Binding-site contacts:
Ligand atom C8 contacts residue LYS190 of chain 2.E at 3.4 Å.
Ligand atom O3 contacts residue ASN108 of chain 2.E at 4.4 Å.
Ligand atom N2 contacts residue ASN108 of chain 2.E at 4.4 Å.
Ligand atom C8 contacts residue MET110 of chain 2.E at 4.2 Å (hydrophobic).
Ligand atom O7 contacts residue LYS190 of chain 2.E at 3.2 Å.
Ligand atom O7 contacts residue MET110 of chain 2.E at 3.4 Å.
Ligand atom C7 contacts residue ASN215 of chain 2.E at 3.6 Å.
Ligand atom O7 contacts residue ASN108 of chain 2.E at 3.2 Å (h-bond).
Ligand atom O7 contacts residue ASN215 of chain 2.E at 4.0 Å.
Ligand atom C4 contacts residue ASN215 of chain 2.E at 4.2 Å.
Ligand atom C7 contacts residue LYS190 of chain 2.E at 3.7 Å.
Ligand atom C2 contacts residue ASN108 of chain 2.E at 3.8 Å.
Ligand atom N2 contacts residue ASN215 of chain 2.E at 2.8 Å (h-bond).
Ligand atom C5 contacts residue ASN215 of chain 2.E at 3.6 Å.
Ligand atom C7 contacts residue MET110 of chain 2.E at 4.0 Å (hydrophobic).
Ligand atom O5 contacts residue VAL226 of chain 2.E at 4.0 Å.
Ligand atom C8 contacts residue CYS201 of chain 2.E at 4.0 Å (hydrophobic).
Ligand atom C7 contacts residue ASN108 of chain 2.E at 4.2 Å.
Ligand atom C3 contacts residue ASN215 of chain 2.E at 3.8 Å.
Ligand atom C2 contacts residue ASN215 of chain 2.E at 2.5 Å.
Ligand atom O5 contacts residue CYS216 of chain 2.E at 4.2 Å.
Ligand atom C1 contacts residue CYS216 of chain 2.E at 4.2 Å (hydrophobic).
Ligand atom C8 contacts residue ASN215 of chain 2.E at 3.8 Å.
Ligand atom C1 contacts residue VAL226 of chain 2.E at 4.5 Å (hydrophobic).
Ligand atom O5 contacts residue ASN215 of chain 2.E at 2.3 Å (h-bond).
Ligand atom C1 contacts residue ASN215 of chain 2.E at 1.4 Å.

Sequence of chain 2.E:
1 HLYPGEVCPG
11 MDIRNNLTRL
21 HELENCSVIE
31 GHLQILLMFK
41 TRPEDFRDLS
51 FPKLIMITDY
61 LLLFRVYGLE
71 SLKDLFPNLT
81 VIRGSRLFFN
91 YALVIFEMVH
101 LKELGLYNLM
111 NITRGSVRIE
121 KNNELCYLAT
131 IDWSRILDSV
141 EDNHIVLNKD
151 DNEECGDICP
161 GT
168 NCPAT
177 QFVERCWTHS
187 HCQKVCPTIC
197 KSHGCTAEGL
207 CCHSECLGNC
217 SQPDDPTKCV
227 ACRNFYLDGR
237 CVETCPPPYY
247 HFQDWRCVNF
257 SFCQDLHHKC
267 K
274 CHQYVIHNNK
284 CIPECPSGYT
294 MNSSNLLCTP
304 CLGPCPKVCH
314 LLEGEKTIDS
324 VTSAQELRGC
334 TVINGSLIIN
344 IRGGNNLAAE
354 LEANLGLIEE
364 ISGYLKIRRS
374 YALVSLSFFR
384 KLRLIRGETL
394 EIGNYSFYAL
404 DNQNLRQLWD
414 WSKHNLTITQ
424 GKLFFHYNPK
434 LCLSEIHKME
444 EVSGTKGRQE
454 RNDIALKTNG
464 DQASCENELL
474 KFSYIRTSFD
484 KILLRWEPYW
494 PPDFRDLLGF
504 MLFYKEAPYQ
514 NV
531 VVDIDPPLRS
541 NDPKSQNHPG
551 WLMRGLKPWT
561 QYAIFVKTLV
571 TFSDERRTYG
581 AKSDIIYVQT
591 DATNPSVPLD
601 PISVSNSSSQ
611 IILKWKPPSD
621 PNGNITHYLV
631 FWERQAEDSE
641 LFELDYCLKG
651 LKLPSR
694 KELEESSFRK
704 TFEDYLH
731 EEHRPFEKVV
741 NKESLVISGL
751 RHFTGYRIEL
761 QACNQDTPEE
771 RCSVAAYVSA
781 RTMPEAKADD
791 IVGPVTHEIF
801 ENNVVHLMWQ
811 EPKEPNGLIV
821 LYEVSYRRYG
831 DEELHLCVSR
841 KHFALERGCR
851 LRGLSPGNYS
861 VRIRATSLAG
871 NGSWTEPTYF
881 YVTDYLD

This protein binds this small molecule.
Small molecule (SMILES): CC(=O)N[C@@H]1[C@@H](O)[C@H](O)[C@@H](CO)O[C@H]1O